Binding-site contacts:
Ligand atom OAE contacts residue HIS315 of chain 1.A at 4.3 Å.
Ligand atom CAM contacts residue LEU102 of chain 1.A at 4.2 Å (hydrophobic).
Ligand atom CAI contacts residue ARG478 of chain 1.A at 3.2 Å.
Ligand atom OAC contacts residue CYS366 of chain 1.B at 3.2 Å (h-bond).
Ligand atom CAJ contacts residue GLN101 of chain 1.A at 4.0 Å.
Ligand atom CAF contacts residue LLP316 of chain 1.A at 4.5 Å.
Ligand atom CAJ contacts residue ASN123 of chain 1.B at 4.0 Å.
Ligand atom CAM contacts residue HIS202 of chain 1.A at 4.3 Å.
Ligand atom CAG contacts residue CYS366 of chain 1.B at 4.3 Å (hydrophobic).
Ligand atom CAL contacts residue LEU102 of chain 1.A at 4.0 Å (hydrophobic).
Ligand atom CAJ contacts residue LLP316 of chain 1.A at 4.2 Å.
Ligand atom OAE contacts residue LLP316 of chain 1.A at 3.8 Å.
Ligand atom OAE contacts residue ASN123 of chain 1.B at 3.6 Å.
Ligand atom OAA contacts residue LEU102 of chain 1.A at 3.4 Å (h-bond).
Ligand atom CAJ contacts residue LEU102 of chain 1.A at 4.1 Å (hydrophobic).
Ligand atom OAH contacts residue GLN101 of chain 1.A at 3.0 Å (h-bond).
Ligand atom OAH contacts residue LEU102 of chain 1.A at 3.7 Å.
Ligand atom CAL contacts residue GLN101 of chain 1.A at 3.8 Å.
Ligand atom CAM contacts residue CYS366 of chain 1.B at 4.0 Å (hydrophobic).
Ligand atom CAF contacts residue LEU102 of chain 1.A at 4.0 Å (hydrophobic).
Ligand atom OAB contacts residue SER103 of chain 1.A at 3.2 Å (h-bond).
Ligand atom CAM contacts residue LLP316 of chain 1.A at 3.4 Å.
Ligand atom CAK contacts residue LEU102 of chain 1.A at 4.1 Å (hydrophobic).
Ligand atom CAI contacts residue GLN101 of chain 1.A at 3.7 Å.
Ligand atom OAE contacts residue SER103 of chain 1.A at 2.7 Å (h-bond).
Ligand atom CAK contacts residue ARG478 of chain 1.A at 4.4 Å.
Ligand atom CAL contacts residue LLP316 of chain 1.A at 4.0 Å.
Ligand atom OAD contacts residue ARG478 of chain 1.A at 2.8 Å (salt-bridge).
Ligand atom CAJ contacts residue SER103 of chain 1.A at 3.4 Å.
Ligand atom CAI contacts residue LEU102 of chain 1.A at 4.2 Å (hydrophobic).
Ligand atom OAA contacts residue ASN100 of chain 1.A at 3.6 Å (h-bond).
Ligand atom OAB contacts residue GLN101 of chain 1.A at 3.2 Å.
Ligand atom CAK contacts residue GLN101 of chain 1.A at 3.7 Å.
Ligand atom OAB contacts residue ASN123 of chain 1.B at 4.3 Å.
Ligand atom OAA contacts residue GLN101 of chain 1.A at 3.2 Å (h-bond).
Ligand atom OAA contacts residue ARG478 of chain 1.A at 2.7 Å (salt-bridge).
Ligand atom CAG contacts residue LLP316 of chain 1.A at 3.4 Å.
Ligand atom OAC contacts residue LLP316 of chain 1.A at 3.1 Å.
Ligand atom OAB contacts residue LEU102 of chain 1.A at 3.6 Å (h-bond).
Ligand atom OAC contacts residue HIS202 of chain 1.A at 3.0 Å (h-bond).

This protein binds this small molecule.
Small molecule (SMILES): O=C(O)c1cc(=O)cc(C(=O)O)o1

Sequence of chain 1.B:
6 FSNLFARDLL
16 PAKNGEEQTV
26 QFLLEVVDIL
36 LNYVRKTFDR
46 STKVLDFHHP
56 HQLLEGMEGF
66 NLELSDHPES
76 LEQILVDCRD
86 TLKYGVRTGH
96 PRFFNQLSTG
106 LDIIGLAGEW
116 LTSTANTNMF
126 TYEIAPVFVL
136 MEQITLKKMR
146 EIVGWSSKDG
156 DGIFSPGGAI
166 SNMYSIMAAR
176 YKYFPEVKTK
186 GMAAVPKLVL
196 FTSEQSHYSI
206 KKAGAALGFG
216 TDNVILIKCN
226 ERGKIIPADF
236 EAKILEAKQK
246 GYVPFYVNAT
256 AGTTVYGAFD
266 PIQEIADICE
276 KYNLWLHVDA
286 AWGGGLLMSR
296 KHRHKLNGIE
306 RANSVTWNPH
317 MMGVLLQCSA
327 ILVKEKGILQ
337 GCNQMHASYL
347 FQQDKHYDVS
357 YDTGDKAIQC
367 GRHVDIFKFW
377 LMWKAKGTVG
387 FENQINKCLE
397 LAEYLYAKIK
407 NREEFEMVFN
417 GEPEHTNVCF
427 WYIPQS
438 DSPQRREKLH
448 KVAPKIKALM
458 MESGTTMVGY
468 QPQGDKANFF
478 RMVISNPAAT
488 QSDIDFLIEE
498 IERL

Sequence of chain 1.A:
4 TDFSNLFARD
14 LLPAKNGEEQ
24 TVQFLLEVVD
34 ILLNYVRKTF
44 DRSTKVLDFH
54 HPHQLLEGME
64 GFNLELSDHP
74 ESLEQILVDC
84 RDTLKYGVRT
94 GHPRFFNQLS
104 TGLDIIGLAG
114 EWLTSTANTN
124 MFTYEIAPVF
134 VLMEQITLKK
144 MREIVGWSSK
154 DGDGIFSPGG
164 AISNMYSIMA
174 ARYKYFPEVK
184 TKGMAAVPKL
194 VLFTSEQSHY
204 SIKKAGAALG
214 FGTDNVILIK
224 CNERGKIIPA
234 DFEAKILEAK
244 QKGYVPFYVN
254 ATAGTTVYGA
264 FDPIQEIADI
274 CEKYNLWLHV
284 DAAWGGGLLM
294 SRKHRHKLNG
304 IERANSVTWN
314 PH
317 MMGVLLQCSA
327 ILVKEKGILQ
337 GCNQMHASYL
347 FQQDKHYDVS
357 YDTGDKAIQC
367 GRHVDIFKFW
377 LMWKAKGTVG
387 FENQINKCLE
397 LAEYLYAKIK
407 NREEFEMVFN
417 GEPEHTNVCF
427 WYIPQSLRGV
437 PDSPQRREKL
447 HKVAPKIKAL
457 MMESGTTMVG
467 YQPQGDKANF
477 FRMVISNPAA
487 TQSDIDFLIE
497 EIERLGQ